Sequence of chain 1.A:
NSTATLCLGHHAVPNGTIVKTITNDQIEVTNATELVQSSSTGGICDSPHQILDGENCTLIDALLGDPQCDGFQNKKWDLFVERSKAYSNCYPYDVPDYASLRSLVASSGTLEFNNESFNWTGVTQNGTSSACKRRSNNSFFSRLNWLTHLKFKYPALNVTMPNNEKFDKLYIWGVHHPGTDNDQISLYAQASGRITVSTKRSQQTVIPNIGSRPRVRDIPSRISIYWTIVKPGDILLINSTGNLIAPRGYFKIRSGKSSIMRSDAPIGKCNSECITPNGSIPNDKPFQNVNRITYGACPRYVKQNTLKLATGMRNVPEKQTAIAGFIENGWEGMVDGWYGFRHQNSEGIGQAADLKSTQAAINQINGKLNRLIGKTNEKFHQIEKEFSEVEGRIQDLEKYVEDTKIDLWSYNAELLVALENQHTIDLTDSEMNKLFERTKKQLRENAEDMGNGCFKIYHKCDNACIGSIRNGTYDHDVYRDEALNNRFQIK

The protein below binds the small molecule below.
Small molecule (SMILES): CC(=O)N[C@@H]1[C@@H](O)[C@H](O)[C@@H](CO)O[C@H]1O

Binding-site contacts:
Ligand atom C5 contacts residue ASN38 of chain 1.A at 3.6 Å.
Ligand atom C1 contacts residue THR318 of chain 1.A at 3.8 Å.
Ligand atom O6 contacts residue THR318 of chain 1.A at 4.1 Å.
Ligand atom C6 contacts residue THR318 of chain 1.A at 4.0 Å.
Ligand atom O5 contacts residue THR318 of chain 1.A at 3.2 Å (h-bond).
Ligand atom O7 contacts residue ASN38 of chain 1.A at 3.8 Å.
Ligand atom C2 contacts residue ASN38 of chain 1.A at 2.6 Å.
Ligand atom O6 contacts residue LEU381 of chain 1.A at 3.4 Å.
Ligand atom C4 contacts residue ASN38 of chain 1.A at 4.2 Å.
Ligand atom O5 contacts residue ASN38 of chain 1.A at 2.3 Å (h-bond).
Ligand atom N2 contacts residue ASN38 of chain 1.A at 3.2 Å (h-bond).
Ligand atom C1 contacts residue ASN38 of chain 1.A at 1.4 Å.
Ligand atom C3 contacts residue ASN38 of chain 1.A at 3.9 Å.
Ligand atom C6 contacts residue LEU381 of chain 1.A at 3.9 Å (hydrophobic).
Ligand atom O5 contacts residue ALA39 of chain 1.A at 4.5 Å.
Ligand atom C7 contacts residue ASN38 of chain 1.A at 3.7 Å.
Ligand atom C5 contacts residue THR318 of chain 1.A at 4.3 Å.